Binding-site contacts:
Ligand atom C7 contacts residue ASN22 of chain 1.E at 3.7 Å.
Ligand atom C3 contacts residue ASN22 of chain 1.E at 3.8 Å.
Ligand atom N2 contacts residue ALA21 of chain 1.E at 4.4 Å.
Ligand atom C1 contacts residue ASN22 of chain 1.E at 1.4 Å.
Ligand atom C5 contacts residue ASN22 of chain 1.E at 3.6 Å.
Ligand atom N2 contacts residue ASN22 of chain 1.E at 3.2 Å (h-bond).
Ligand atom C7 contacts residue ALA21 of chain 1.E at 3.8 Å (hydrophobic).
Ligand atom O7 contacts residue ALA21 of chain 1.E at 4.1 Å.
Ligand atom O5 contacts residue ASN22 of chain 1.E at 2.4 Å (h-bond).
Ligand atom C2 contacts residue ASN22 of chain 1.E at 2.5 Å.
Ligand atom C4 contacts residue ASN22 of chain 1.E at 4.3 Å.
Ligand atom O3 contacts residue ASN22 of chain 1.E at 4.5 Å.
Ligand atom O7 contacts residue ASN22 of chain 1.E at 3.7 Å.
Ligand atom C8 contacts residue ALA21 of chain 1.E at 3.4 Å (hydrophobic).

This protein binds this small molecule.
Small molecule (SMILES): CC(=O)N[C@@H]1[C@@H](O)[C@H](O)[C@@H](CO)O[C@H]1O

Sequence of chain 1.E:
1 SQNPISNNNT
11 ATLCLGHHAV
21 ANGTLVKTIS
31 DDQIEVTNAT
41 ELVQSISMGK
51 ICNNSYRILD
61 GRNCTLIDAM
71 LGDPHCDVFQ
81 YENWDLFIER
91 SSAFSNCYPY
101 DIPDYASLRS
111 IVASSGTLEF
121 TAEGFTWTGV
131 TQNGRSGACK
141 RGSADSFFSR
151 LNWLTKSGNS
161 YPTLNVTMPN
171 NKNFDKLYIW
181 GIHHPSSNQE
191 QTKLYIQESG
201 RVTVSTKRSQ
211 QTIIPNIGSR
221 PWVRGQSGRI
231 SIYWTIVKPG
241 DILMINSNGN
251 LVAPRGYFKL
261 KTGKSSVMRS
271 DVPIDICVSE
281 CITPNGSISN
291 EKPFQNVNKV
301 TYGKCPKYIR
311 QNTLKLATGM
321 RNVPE